Sequence of chain 1.M:
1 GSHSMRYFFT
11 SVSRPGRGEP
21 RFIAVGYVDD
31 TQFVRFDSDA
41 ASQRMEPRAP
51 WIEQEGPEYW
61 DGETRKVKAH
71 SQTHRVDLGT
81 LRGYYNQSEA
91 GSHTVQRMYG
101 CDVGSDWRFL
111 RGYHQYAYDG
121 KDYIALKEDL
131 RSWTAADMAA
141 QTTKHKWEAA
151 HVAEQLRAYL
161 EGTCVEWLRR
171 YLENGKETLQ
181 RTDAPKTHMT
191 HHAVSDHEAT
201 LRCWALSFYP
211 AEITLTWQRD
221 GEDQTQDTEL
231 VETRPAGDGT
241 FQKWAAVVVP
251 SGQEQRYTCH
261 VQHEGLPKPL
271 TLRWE

Binding-site contacts:
Ligand atom C contacts residue GLU63 of chain 1.M at 3.6 Å.
Ligand atom CD1 contacts residue TYR159 of chain 1.M at 3.5 Å (hydrophobic).
Ligand atom O contacts residue LYS66 of chain 1.M at 2.8 Å (salt-bridge).
Ligand atom CB contacts residue GLU63 of chain 1.M at 3.6 Å.
Ligand atom CG contacts residue GLU63 of chain 1.M at 3.5 Å.
Ligand atom CB contacts residue TYR99 of chain 1.M at 3.4 Å (hydrophobic).
Ligand atom O contacts residue HIS70 of chain 1.M at 3.2 Å.
Ligand atom N contacts residue ASP77 of chain 1.M at 2.9 Å (salt-bridge).
Ligand atom CD1 contacts residue GLU63 of chain 1.M at 3.1 Å.
Ligand atom O contacts residue LYS146 of chain 1.M at 2.8 Å (salt-bridge).
Ligand atom O contacts residue TYR7 of chain 1.M at 3.5 Å.
Ligand atom O contacts residue LYS146 of chain 1.M at 3.6 Å.
Ligand atom CD1 contacts residue MET45 of chain 1.M at 3.5 Å (hydrophobic).
Ligand atom N contacts residue GLU63 of chain 1.M at 2.8 Å (salt-bridge).
Ligand atom CA contacts residue TYR171 of chain 1.M at 3.6 Å (hydrophobic).
Ligand atom CE1 contacts residue GLN155 of chain 1.M at 3.6 Å.
Ligand atom CG2 contacts residue ASP77 of chain 1.M at 3.4 Å.
Ligand atom N contacts residue TYR99 of chain 1.M at 2.9 Å (h-bond).
Ligand atom N contacts residue TYR7 of chain 1.M at 2.9 Å (h-bond).
Ligand atom N contacts residue TYR171 of chain 1.M at 2.9 Å (h-bond).
Ligand atom N contacts residue TYR159 of chain 1.M at 3.6 Å.
Ligand atom O contacts residue THR73 of chain 1.M at 3.4 Å.
Ligand atom O contacts residue TRP147 of chain 1.M at 2.8 Å (h-bond).
Ligand atom CG1 contacts residue TRP147 of chain 1.M at 3.4 Å (hydrophobic).
Ligand atom OXT contacts residue TYR84 of chain 1.M at 2.8 Å (h-bond).
Ligand atom CD2 contacts residue TYR99 of chain 1.M at 3.4 Å (hydrophobic).
Ligand atom O contacts residue TYR159 of chain 1.M at 2.7 Å (h-bond).
Ligand atom CA contacts residue GLU63 of chain 1.M at 3.5 Å.
Ligand atom CA contacts residue TYR159 of chain 1.M at 3.5 Å (hydrophobic).
Ligand atom CA contacts residue ASP77 of chain 1.M at 3.5 Å.
Ligand atom CD2 contacts residue TYR7 of chain 1.M at 3.5 Å (hydrophobic).
Ligand atom OXT contacts residue THR143 of chain 1.M at 2.7 Å (h-bond).
Ligand atom CD2 contacts residue TRP167 of chain 1.M at 3.6 Å (hydrophobic).
Ligand atom CD1 contacts residue VAL67 of chain 1.M at 3.5 Å (hydrophobic).
Ligand atom CG contacts residue LYS66 of chain 1.M at 3.4 Å.
Ligand atom C contacts residue LYS66 of chain 1.M at 3.6 Å.
Ligand atom CD2 contacts residue PHE9 of chain 1.M at 3.6 Å (hydrophobic).
Ligand atom C contacts residue TYR7 of chain 1.M at 3.3 Å (hydrophobic).
Ligand atom CA contacts residue TYR7 of chain 1.M at 3.3 Å (hydrophobic).
Ligand atom C contacts residue TYR84 of chain 1.M at 3.6 Å (hydrophobic).

The protein below binds the small molecule below.
Small molecule (SMILES): CC(C)C[C@H](NC(=O)[C@@H](N)CC(C)C)C(=O)N[C@@H](Cc1ccccc1)C(=O)NCC(=O)N[C@@H](Cc1ccc(O)cc1)C(=O)N1CCC[C@H]1C(=O)N[C@H](C(=O)N[C@@H](Cc1ccc(O)cc1)C(=O)N[C@H](C(=O)O)C(C)C)C(C)C